A protein and the small-molecule ligand that binds it are described below.
Small molecule (SMILES): [H]/N=C(\N)N[C@H]1C=C(C(=O)O)O[C@@H]([C@H](OC(=O)NCCOC)[C@H](O)CO)[C@@H]1NC(C)=O

Binding-site contacts:
Ligand atom C20 contacts residue ARG71 of chain 2.A at 3.3 Å.
Ligand atom O10 contacts residue ASP70 of chain 2.A at 3.5 Å.
Ligand atom N4 contacts residue GLU38 of chain 2.A at 3.4 Å (salt-bridge).
Ligand atom C1 contacts residue TYR324 of chain 2.A at 3.1 Å (hydrophobic).
Ligand atom O1A contacts residue ARG37 of chain 2.A at 2.8 Å (salt-bridge).
Ligand atom C3 contacts residue ASP70 of chain 2.A at 3.5 Å.
Ligand atom O1B contacts residue TYR324 of chain 2.A at 3.6 Å (h-bond).
Ligand atom N15 contacts residue TRP98 of chain 2.A at 2.9 Å (h-bond).
Ligand atom O10 contacts residue ARG71 of chain 2.A at 2.9 Å (salt-bridge).
Ligand atom O9 contacts residue ALA166 of chain 2.A at 3.4 Å.
Ligand atom O8 contacts residue GLU196 of chain 2.A at 2.3 Å (salt-bridge).
Ligand atom C4 contacts residue ASP70 of chain 2.A at 3.6 Å.
Ligand atom O6 contacts residue TYR324 of chain 2.A at 3.4 Å (h-bond).
Ligand atom C1 contacts residue ARG290 of chain 2.A at 3.4 Å.
Ligand atom C14 contacts residue GLU38 of chain 2.A at 3.7 Å.
Ligand atom O9 contacts residue GLU196 of chain 2.A at 2.8 Å (salt-bridge).
Ligand atom O1A contacts residue TYR324 of chain 2.A at 3.4 Å (h-bond).
Ligand atom C6 contacts residue GLU197 of chain 2.A at 3.7 Å.
Ligand atom C20 contacts residue ILE142 of chain 2.A at 3.6 Å (hydrophobic).
Ligand atom O23 contacts residue ARG71 of chain 2.A at 3.7 Å.
Ligand atom N22 contacts residue ARG71 of chain 2.A at 3.7 Å.
Ligand atom O9 contacts residue ARG144 of chain 2.A at 3.6 Å.
Ligand atom N15 contacts residue ASP70 of chain 2.A at 2.9 Å (salt-bridge).
Ligand atom C2 contacts residue TYR324 of chain 2.A at 2.9 Å (hydrophobic).
Ligand atom C19 contacts residue ILE142 of chain 2.A at 3.7 Å (hydrophobic).
Ligand atom C8 contacts residue GLU196 of chain 2.A at 3.3 Å.
Ligand atom O1B contacts residue ARG290 of chain 2.A at 2.6 Å (salt-bridge).
Ligand atom O8 contacts residue LYS212 of chain 2.A at 2.7 Å (salt-bridge).
Ligand atom C11 contacts residue ILE142 of chain 2.A at 3.5 Å (hydrophobic).
Ligand atom N16 contacts residue GLU147 of chain 2.A at 3.1 Å (salt-bridge).
Ligand atom C11 contacts residue TRP98 of chain 2.A at 3.6 Å (hydrophobic).
Ligand atom C3 contacts residue GLU38 of chain 2.A at 3.6 Å.
Ligand atom N4 contacts residue ASP70 of chain 2.A at 2.9 Å (salt-bridge).
Ligand atom C3 contacts residue TYR324 of chain 2.A at 3.1 Å (hydrophobic).
Ligand atom C9 contacts residue GLU196 of chain 2.A at 3.4 Å.
Ligand atom C8 contacts residue LYS212 of chain 2.A at 3.6 Å.
Ligand atom O1A contacts residue ARG290 of chain 2.A at 2.9 Å (salt-bridge).
Ligand atom C14 contacts residue TRP98 of chain 2.A at 3.4 Å (hydrophobic).
Ligand atom N16 contacts residue TRP98 of chain 2.A at 3.1 Å (h-bond).
Ligand atom N15 contacts residue ARG75 of chain 2.A at 3.3 Å (salt-bridge).

Sequence of chain 2.A:
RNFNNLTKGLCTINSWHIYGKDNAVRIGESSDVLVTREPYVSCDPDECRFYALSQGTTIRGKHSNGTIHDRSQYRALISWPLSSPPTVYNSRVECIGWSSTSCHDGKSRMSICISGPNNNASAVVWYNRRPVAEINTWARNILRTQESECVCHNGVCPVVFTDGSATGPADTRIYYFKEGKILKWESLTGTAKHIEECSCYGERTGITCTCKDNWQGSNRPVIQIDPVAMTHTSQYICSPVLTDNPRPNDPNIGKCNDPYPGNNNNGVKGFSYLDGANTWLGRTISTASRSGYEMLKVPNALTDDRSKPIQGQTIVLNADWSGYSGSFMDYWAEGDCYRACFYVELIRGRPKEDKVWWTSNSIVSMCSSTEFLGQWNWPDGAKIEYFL